Binding-site contacts:
Ligand atom C36 contacts residue MET103 of chain 1.A at 3.8 Å (hydrophobic).
Ligand atom C27 contacts residue THR276 of chain 1.A at 4.2 Å.
Ligand atom C28 contacts residue GLU222 of chain 1.A at 4.0 Å.
Ligand atom O6 contacts residue GLY273 of chain 1.A at 4.3 Å.
Ligand atom C15 contacts residue LEU270 of chain 1.A at 4.2 Å (hydrophobic).
Ligand atom O5 contacts residue LEU270 of chain 1.A at 4.2 Å.
Ligand atom C20 contacts residue ALA233 of chain 1.A at 3.9 Å (hydrophobic).
Ligand atom C1 contacts residue TYR202 of chain 1.A at 4.4 Å (hydrophobic).
Ligand atom C4 contacts residue TYR202 of chain 1.A at 4.3 Å (hydrophobic).
Ligand atom C25 contacts residue PHE280 of chain 1.A at 3.9 Å (hydrophobic).
Ligand atom C29 contacts residue PHE280 of chain 1.A at 4.2 Å (hydrophobic).
Ligand atom O1 contacts residue MET237 of chain 1.A at 4.0 Å.
Ligand atom C35 contacts residue ILE105 of chain 1.A at 4.0 Å (hydrophobic).
Ligand atom C31 contacts residue ASP200 of chain 1.A at 4.2 Å.
Ligand atom C24 contacts residue ASP200 of chain 1.A at 3.4 Å.
Ligand atom C22 contacts residue ASP200 of chain 1.A at 4.1 Å.
Ligand atom O6 contacts residue THR276 of chain 1.A at 3.9 Å.
Ligand atom C32 contacts residue TYR277 of chain 1.A at 3.7 Å (hydrophobic).
Ligand atom O8 contacts residue HIS205 of chain 1.A at 4.1 Å.
Ligand atom C23 contacts residue ASP200 of chain 1.A at 3.5 Å.
Ligand atom N1 contacts residue ASP200 of chain 1.A at 2.7 Å (salt-bridge).
Ligand atom O8 contacts residue ASP200 of chain 1.A at 2.7 Å (salt-bridge).
Ligand atom C27 contacts residue PHE280 of chain 1.A at 3.5 Å (hydrophobic).
Ligand atom C31 contacts residue TYR202 of chain 1.A at 3.5 Å (hydrophobic).
Ligand atom O5 contacts residue ALA233 of chain 1.A at 4.3 Å.
Ligand atom C21 contacts residue THR276 of chain 1.A at 4.3 Å.
Ligand atom C21 contacts residue TYR277 of chain 1.A at 4.1 Å (hydrophobic).
Ligand atom C30 contacts residue TYR202 of chain 1.A at 4.2 Å (hydrophobic).
Ligand atom C30 contacts residue ALA234 of chain 1.A at 3.8 Å (hydrophobic).
Ligand atom C35 contacts residue MET103 of chain 1.A at 3.8 Å (hydrophobic).
Ligand atom C2 contacts residue TYR202 of chain 1.A at 3.7 Å (hydrophobic).
Ligand atom C30 contacts residue MET237 of chain 1.A at 4.2 Å (hydrophobic).
Ligand atom C29 contacts residue ASP200 of chain 1.A at 3.6 Å.
Ligand atom C17 contacts residue GLY273 of chain 1.A at 3.9 Å.
Ligand atom C33 contacts residue TYR277 of chain 1.A at 4.2 Å (hydrophobic).
Ligand atom C27 contacts residue TYR277 of chain 1.A at 4.1 Å (hydrophobic).
Ligand atom O2 contacts residue TYR202 of chain 1.A at 4.0 Å.
Ligand atom C21 contacts residue GLY273 of chain 1.A at 3.8 Å.
Ligand atom C28 contacts residue ASP200 of chain 1.A at 3.2 Å.
Ligand atom C34 contacts residue SER110 of chain 1.A at 3.6 Å.

This small molecule binds to this protein.
Small molecule (SMILES): CO[C@H]1C[C@H](O[C@H]2[C@H](C)[C@@H](O[C@@H]3O[C@H](C)C[C@H](N(C)C)[C@H]3O)[C@@H](C)C[C@]3(CO3)C(=O)[C@H](C)[C@@H](O)[C@@H](C)[C@@H](C)OC(=O)[C@@H]2C)O[C@@H](C)[C@@H]1O

Sequence of chain 1.A:
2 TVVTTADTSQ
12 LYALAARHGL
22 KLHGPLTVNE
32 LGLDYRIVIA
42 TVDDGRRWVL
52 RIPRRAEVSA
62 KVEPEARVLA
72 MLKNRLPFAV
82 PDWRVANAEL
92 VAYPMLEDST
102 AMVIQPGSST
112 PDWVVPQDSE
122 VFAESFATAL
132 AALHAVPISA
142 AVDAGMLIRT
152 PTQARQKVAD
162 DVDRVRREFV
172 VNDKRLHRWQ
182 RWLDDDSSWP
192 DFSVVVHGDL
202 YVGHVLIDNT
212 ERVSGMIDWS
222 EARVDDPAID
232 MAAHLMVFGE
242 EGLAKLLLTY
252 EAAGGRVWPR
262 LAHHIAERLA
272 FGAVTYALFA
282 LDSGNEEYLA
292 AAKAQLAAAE